Sequence of chain 1.B:
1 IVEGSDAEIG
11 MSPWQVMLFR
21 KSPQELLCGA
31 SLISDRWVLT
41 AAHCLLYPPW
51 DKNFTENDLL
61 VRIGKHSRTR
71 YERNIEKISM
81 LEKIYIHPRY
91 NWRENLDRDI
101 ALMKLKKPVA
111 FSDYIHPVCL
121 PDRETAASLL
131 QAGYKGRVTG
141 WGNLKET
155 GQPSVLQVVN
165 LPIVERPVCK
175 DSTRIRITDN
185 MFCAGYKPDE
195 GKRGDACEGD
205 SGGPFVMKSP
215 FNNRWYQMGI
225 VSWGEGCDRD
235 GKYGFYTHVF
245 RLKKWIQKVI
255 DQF

The protein below binds the small molecule below.
Small molecule (SMILES): CC(=O)N[C@@H]1[C@@H](O)[C@H](O)[C@@H](CO)O[C@H]1O

Binding-site contacts:
Ligand atom C8 contacts residue TRP92 of chain 1.B at 4.1 Å (hydrophobic).
Ligand atom C8 contacts residue PRO48 of chain 1.B at 4.0 Å (hydrophobic).
Ligand atom C5 contacts residue ASN53 of chain 1.B at 3.5 Å.
Ligand atom N2 contacts residue ASN53 of chain 1.B at 3.0 Å (h-bond).
Ligand atom C1 contacts residue ASN53 of chain 1.B at 1.4 Å.
Ligand atom C7 contacts residue LEU46 of chain 1.B at 4.0 Å (hydrophobic).
Ligand atom C8 contacts residue LEU46 of chain 1.B at 4.0 Å (hydrophobic).
Ligand atom C4 contacts residue ASN53 of chain 1.B at 4.2 Å.
Ligand atom O5 contacts residue ASN53 of chain 1.B at 2.2 Å (h-bond).
Ligand atom N2 contacts residue LEU46 of chain 1.B at 4.0 Å.
Ligand atom C3 contacts residue ASN53 of chain 1.B at 3.8 Å.
Ligand atom C1 contacts residue LEU46 of chain 1.B at 4.2 Å (hydrophobic).
Ligand atom O7 contacts residue ASN53 of chain 1.B at 3.4 Å (h-bond).
Ligand atom C7 contacts residue ASN53 of chain 1.B at 3.5 Å.
Ligand atom C2 contacts residue ASN53 of chain 1.B at 2.5 Å.